The protein below binds the small molecule below.
Small molecule (SMILES): C[C@H](O)[C@H](O)[C@@H](O)[C@@H](O)C=O

Sequence of chain 1.D:
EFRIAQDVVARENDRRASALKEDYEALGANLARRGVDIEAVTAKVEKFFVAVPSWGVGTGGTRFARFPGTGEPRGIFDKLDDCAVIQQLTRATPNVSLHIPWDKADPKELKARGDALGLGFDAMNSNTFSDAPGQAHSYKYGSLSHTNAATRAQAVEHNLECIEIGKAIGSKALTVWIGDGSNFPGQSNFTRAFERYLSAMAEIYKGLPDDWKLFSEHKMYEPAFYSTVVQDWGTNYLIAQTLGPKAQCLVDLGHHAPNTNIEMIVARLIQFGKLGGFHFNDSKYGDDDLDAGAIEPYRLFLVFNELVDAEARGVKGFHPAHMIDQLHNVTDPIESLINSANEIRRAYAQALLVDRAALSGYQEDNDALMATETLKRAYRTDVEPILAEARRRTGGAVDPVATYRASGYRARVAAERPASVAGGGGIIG

Sequence of chain 1.C:
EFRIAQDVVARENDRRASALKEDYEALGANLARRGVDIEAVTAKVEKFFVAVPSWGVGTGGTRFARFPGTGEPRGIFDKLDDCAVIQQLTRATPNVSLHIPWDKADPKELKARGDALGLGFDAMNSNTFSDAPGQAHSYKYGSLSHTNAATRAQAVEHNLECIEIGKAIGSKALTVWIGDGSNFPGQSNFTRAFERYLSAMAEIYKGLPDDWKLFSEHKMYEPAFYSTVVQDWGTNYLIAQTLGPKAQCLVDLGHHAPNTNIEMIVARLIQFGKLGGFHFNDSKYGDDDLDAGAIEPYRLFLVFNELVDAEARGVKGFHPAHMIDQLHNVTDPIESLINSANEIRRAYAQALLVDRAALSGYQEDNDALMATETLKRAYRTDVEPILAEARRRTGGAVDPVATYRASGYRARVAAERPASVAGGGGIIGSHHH

Binding-site contacts:
Ligand atom C1 contacts residue MN1 of chain 1.L at 2.7 Å.
Ligand atom C2 contacts residue TRP179 of chain 1.C at 3.7 Å (hydrophobic).
Ligand atom C2 contacts residue MN1 of chain 1.K at 3.0 Å.
Ligand atom O1 contacts residue LYS221 of chain 1.C at 2.6 Å (salt-bridge).
Ligand atom C1 contacts residue LYS221 of chain 1.C at 3.7 Å.
Ligand atom C3 contacts residue TRP179 of chain 1.C at 3.7 Å (hydrophobic).
Ligand atom O2 contacts residue HIS257 of chain 1.C at 3.0 Å (h-bond).
Ligand atom O3 contacts residue ASP327 of chain 1.C at 2.8 Å (salt-bridge).
Ligand atom O5 contacts residue HIS101 of chain 1.C at 2.8 Å (h-bond).
Ligand atom O3 contacts residue HIS281 of chain 1.C at 3.1 Å.
Ligand atom O5 contacts residue PHE131 of chain 1.C at 3.9 Å.
Ligand atom O3 contacts residue GLU219 of chain 1.C at 2.8 Å (salt-bridge).
Ligand atom O5 contacts residue TRP179 of chain 1.C at 3.9 Å.
Ligand atom O2 contacts residue ASP327 of chain 1.C at 2.9 Å (salt-bridge).
Ligand atom C6 contacts residue HIS101 of chain 1.C at 3.4 Å.
Ligand atom O2 contacts residue MN1 of chain 1.L at 2.1 Å.
Ligand atom O2 contacts residue ASP254 of chain 1.C at 3.1 Å (salt-bridge).
Ligand atom O2 contacts residue MN1 of chain 1.K at 2.2 Å.
Ligand atom C4 contacts residue ASP327 of chain 1.C at 3.8 Å.
Ligand atom C1 contacts residue TRP179 of chain 1.C at 3.4 Å (hydrophobic).
Ligand atom C2 contacts residue GLU219 of chain 1.C at 3.4 Å.
Ligand atom C2 contacts residue MN1 of chain 1.L at 2.8 Å.
Ligand atom C3 contacts residue ASP327 of chain 1.C at 3.6 Å.
Ligand atom O1 contacts residue ASP289 of chain 1.C at 3.1 Å (salt-bridge).
Ligand atom C1 contacts residue HIS257 of chain 1.C at 3.8 Å.
Ligand atom C5 contacts residue HIS101 of chain 1.C at 3.6 Å.
Ligand atom O2 contacts residue GLU219 of chain 1.C at 3.3 Å (salt-bridge).
Ligand atom O1 contacts residue PHE66 of chain 1.D at 3.5 Å.
Ligand atom O4 contacts residue ASP327 of chain 1.C at 3.0 Å (salt-bridge).
Ligand atom O4 contacts residue MN1 of chain 1.K at 3.9 Å.
Ligand atom C2 contacts residue ASP327 of chain 1.C at 3.8 Å.
Ligand atom C2 contacts residue HIS257 of chain 1.C at 3.3 Å.
Ligand atom C6 contacts residue TRP57 of chain 1.C at 3.7 Å (hydrophobic).
Ligand atom C3 contacts residue GLU219 of chain 1.C at 3.5 Å.
Ligand atom C1 contacts residue PHE66 of chain 1.D at 3.8 Å (hydrophobic).
Ligand atom O1 contacts residue HIS257 of chain 1.C at 3.2 Å (h-bond).
Ligand atom O1 contacts residue TRP179 of chain 1.C at 3.6 Å.
Ligand atom C3 contacts residue MN1 of chain 1.K at 3.2 Å.
Ligand atom O3 contacts residue MN1 of chain 1.K at 2.3 Å.
Ligand atom O1 contacts residue MN1 of chain 1.L at 2.1 Å.